The protein below binds the small molecule below.
Small molecule (SMILES): N[C@@H](CS)C(=O)O

Sequence of chain 1.B:
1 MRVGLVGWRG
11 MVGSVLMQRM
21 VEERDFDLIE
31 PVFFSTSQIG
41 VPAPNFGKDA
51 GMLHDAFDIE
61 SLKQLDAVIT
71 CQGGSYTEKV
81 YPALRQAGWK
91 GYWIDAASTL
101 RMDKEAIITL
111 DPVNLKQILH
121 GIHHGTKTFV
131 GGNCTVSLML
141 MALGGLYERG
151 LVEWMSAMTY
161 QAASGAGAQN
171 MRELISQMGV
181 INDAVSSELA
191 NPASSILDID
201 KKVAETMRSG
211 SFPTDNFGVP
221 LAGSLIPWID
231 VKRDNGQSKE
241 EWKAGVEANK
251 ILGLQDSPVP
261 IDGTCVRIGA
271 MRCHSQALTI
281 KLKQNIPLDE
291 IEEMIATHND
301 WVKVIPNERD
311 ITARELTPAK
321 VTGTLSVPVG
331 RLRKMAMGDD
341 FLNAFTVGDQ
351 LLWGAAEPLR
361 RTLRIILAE

Binding-site contacts:
Ligand atom C contacts residue CYS134 of chain 1.B at 4.3 Å (hydrophobic).
Ligand atom C contacts residue HIS274 of chain 1.B at 4.2 Å.
Ligand atom OXT contacts residue HIS274 of chain 1.B at 3.0 Å (h-bond).
Ligand atom SG contacts residue NDP1 of chain 1.F at 3.5 Å.
Ligand atom CB contacts residue ASN133 of chain 1.B at 4.0 Å.
Ligand atom O contacts residue ALA166 of chain 1.B at 4.3 Å.
Ligand atom O contacts residue GLU240 of chain 1.B at 4.1 Å.
Ligand atom OXT contacts residue ARG267 of chain 1.B at 3.2 Å (salt-bridge).
Ligand atom OXT contacts residue CYS134 of chain 1.B at 3.9 Å.
Ligand atom O contacts residue ARG267 of chain 1.B at 3.0 Å (salt-bridge).
Ligand atom OXT contacts residue GLY165 of chain 1.B at 3.5 Å.
Ligand atom O contacts residue GLN161 of chain 1.B at 4.4 Å.
Ligand atom O contacts residue GLY165 of chain 1.B at 3.4 Å (h-bond).
Ligand atom C contacts residue GLY165 of chain 1.B at 3.4 Å.
Ligand atom CA contacts residue ASN133 of chain 1.B at 3.6 Å.
Ligand atom SG contacts residue HIS274 of chain 1.B at 3.5 Å (h-bond).
Ligand atom OXT contacts residue GLU240 of chain 1.B at 4.0 Å.
Ligand atom CA contacts residue GLU240 of chain 1.B at 3.5 Å.
Ligand atom OXT contacts residue GLN161 of chain 1.B at 3.2 Å (h-bond).
Ligand atom CA contacts residue CYS134 of chain 1.B at 3.6 Å (hydrophobic).
Ligand atom CA contacts residue GLY165 of chain 1.B at 4.0 Å.
Ligand atom O contacts residue ILE229 of chain 1.B at 3.8 Å.
Ligand atom N contacts residue GLY165 of chain 1.B at 4.4 Å.
Ligand atom SG contacts residue GLY165 of chain 1.B at 3.7 Å.
Ligand atom N contacts residue GLU240 of chain 1.B at 3.2 Å (salt-bridge).
Ligand atom C contacts residue GLU240 of chain 1.B at 3.7 Å.
Ligand atom C contacts residue GLN161 of chain 1.B at 3.8 Å.
Ligand atom SG contacts residue GLN350 of chain 1.B at 3.5 Å.
Ligand atom CB contacts residue CYS134 of chain 1.B at 3.1 Å (hydrophobic).
Ligand atom N contacts residue ASN133 of chain 1.B at 3.5 Å (h-bond).
Ligand atom SG contacts residue CYS134 of chain 1.B at 2.0 Å (h-bond).
Ligand atom C contacts residue ARG267 of chain 1.B at 3.8 Å.
Ligand atom CB contacts residue GLY165 of chain 1.B at 3.6 Å.
Ligand atom CB contacts residue NDP1 of chain 1.F at 3.8 Å.